Binding-site contacts:
Ligand atom C22 contacts residue VAL32 of chain 1.A at 3.4 Å (hydrophobic).
Ligand atom S4 contacts residue PHE171 of chain 1.A at 3.5 Å.
Ligand atom C11 contacts residue THR108 of chain 1.A at 3.7 Å.
Ligand atom N9 contacts residue ALA53 of chain 1.A at 3.7 Å.
Ligand atom C21 contacts residue LYS55 of chain 1.A at 3.6 Å.
Ligand atom C13 contacts residue PHE171 of chain 1.A at 3.6 Å (hydrophobic).
Ligand atom C23 contacts residue MET111 of chain 1.A at 3.3 Å (hydrophobic).
Ligand atom C16 contacts residue THR108 of chain 1.A at 3.7 Å.
Ligand atom C10 contacts residue ALA53 of chain 1.A at 3.3 Å (hydrophobic).
Ligand atom N9 contacts residue MET111 of chain 1.A at 3.0 Å (h-bond).
Ligand atom O24 contacts residue VAL32 of chain 1.A at 3.2 Å.
Ligand atom C22 contacts residue MET111 of chain 1.A at 3.4 Å (hydrophobic).
Ligand atom C11 contacts residue ALA53 of chain 1.A at 3.5 Å (hydrophobic).
Ligand atom C15 contacts residue LEU106 of chain 1.A at 3.7 Å (hydrophobic).
Ligand atom C17 contacts residue LYS55 of chain 1.A at 3.7 Å.
Ligand atom C1 contacts residue PHE171 of chain 1.A at 3.5 Å (hydrophobic).
Ligand atom C13 contacts residue LYS55 of chain 1.A at 3.2 Å.
Ligand atom C3 contacts residue PHE171 of chain 1.A at 3.5 Å (hydrophobic).
Ligand atom C18 contacts residue LEU77 of chain 1.A at 3.5 Å (hydrophobic).
Ligand atom S4 contacts residue GLY172 of chain 1.A at 3.8 Å.
Ligand atom C21 contacts residue PHE171 of chain 1.A at 3.7 Å (hydrophobic).
Ligand atom N2 contacts residue LYS55 of chain 1.A at 3.1 Å (salt-bridge).
Ligand atom C15 contacts residue THR108 of chain 1.A at 3.6 Å.
Ligand atom C16 contacts residue LYS55 of chain 1.A at 3.7 Å.
Ligand atom C8 contacts residue MET111 of chain 1.A at 3.5 Å (hydrophobic).
Ligand atom C11 contacts residue MET111 of chain 1.A at 3.6 Å (hydrophobic).
Ligand atom C16 contacts residue LEU106 of chain 1.A at 3.5 Å (hydrophobic).
Ligand atom N2 contacts residue PHE171 of chain 1.A at 3.7 Å.
Ligand atom C12 contacts residue LYS55 of chain 1.A at 3.7 Å.
Ligand atom C18 contacts residue ILE86 of chain 1.A at 3.6 Å (hydrophobic).
Ligand atom C23 contacts residue VAL32 of chain 1.A at 3.3 Å (hydrophobic).
Ligand atom C10 contacts residue MET111 of chain 1.A at 3.4 Å (hydrophobic).
Ligand atom C29 contacts residue MET111 of chain 1.A at 3.2 Å (hydrophobic).
Ligand atom C5 contacts residue PHE171 of chain 1.A at 3.4 Å (hydrophobic).
Ligand atom C25 contacts residue VAL32 of chain 1.A at 3.8 Å (hydrophobic).
Ligand atom C29 contacts residue VAL32 of chain 1.A at 3.6 Å (hydrophobic).
Ligand atom O24 contacts residue LEU173 of chain 1.A at 3.3 Å (h-bond).
Ligand atom C16 contacts residue ALA53 of chain 1.A at 3.4 Å (hydrophobic).
Ligand atom C10 contacts residue HIS109 of chain 1.A at 3.3 Å.
Ligand atom N19 contacts residue MET111 of chain 1.A at 2.7 Å (h-bond).

Sequence of chain 1.A:
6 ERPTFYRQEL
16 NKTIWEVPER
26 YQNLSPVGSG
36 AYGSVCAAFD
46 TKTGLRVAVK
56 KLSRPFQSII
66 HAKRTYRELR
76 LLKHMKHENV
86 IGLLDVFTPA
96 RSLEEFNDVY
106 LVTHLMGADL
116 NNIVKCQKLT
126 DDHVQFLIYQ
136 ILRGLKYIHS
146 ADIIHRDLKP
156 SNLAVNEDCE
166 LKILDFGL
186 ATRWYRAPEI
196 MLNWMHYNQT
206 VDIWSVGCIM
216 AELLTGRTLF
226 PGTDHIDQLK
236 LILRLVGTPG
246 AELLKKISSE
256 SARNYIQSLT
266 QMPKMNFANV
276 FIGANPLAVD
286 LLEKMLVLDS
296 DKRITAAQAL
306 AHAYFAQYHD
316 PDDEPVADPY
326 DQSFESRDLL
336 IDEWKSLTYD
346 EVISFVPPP

The protein below binds the small molecule below.
Small molecule (SMILES): CCc1nc(-c2cccc(C)c2)c(-c2ccnc(NC(=O)c3ccccc3)c2)s1